Binding-site contacts:
Ligand atom C3 contacts residue ASN305 of chain 1.C at 3.8 Å.
Ligand atom O7 contacts residue GLN554 of chain 1.C at 3.9 Å.
Ligand atom O4 contacts residue LEU556 of chain 1.C at 4.0 Å.
Ligand atom C3 contacts residue GLN554 of chain 1.C at 3.8 Å.
Ligand atom C5 contacts residue ASN305 of chain 1.C at 3.7 Å.
Ligand atom C5 contacts residue PRO553 of chain 1.C at 3.9 Å (hydrophobic).
Ligand atom O6 contacts residue PRO553 of chain 1.C at 3.1 Å (h-bond).
Ligand atom C4 contacts residue GLN554 of chain 1.C at 3.5 Å.
Ligand atom C7 contacts residue ASN305 of chain 1.C at 3.4 Å.
Ligand atom C6 contacts residue PRO553 of chain 1.C at 3.2 Å (hydrophobic).
Ligand atom O5 contacts residue ASN305 of chain 1.C at 2.4 Å (h-bond).
Ligand atom C1 contacts residue ASN305 of chain 1.C at 1.4 Å.
Ligand atom N2 contacts residue ASN305 of chain 1.C at 2.9 Å (h-bond).
Ligand atom C4 contacts residue PRO553 of chain 1.C at 4.2 Å (hydrophobic).
Ligand atom C2 contacts residue ASN305 of chain 1.C at 2.4 Å.
Ligand atom O5 contacts residue PRO553 of chain 1.C at 3.6 Å (h-bond).
Ligand atom O4 contacts residue GLN554 of chain 1.C at 4.2 Å.
Ligand atom O7 contacts residue ASN305 of chain 1.C at 3.6 Å.
Ligand atom C2 contacts residue GLN554 of chain 1.C at 4.0 Å.
Ligand atom C4 contacts residue ASN305 of chain 1.C at 4.2 Å.
Ligand atom O3 contacts residue GLN554 of chain 1.C at 3.3 Å (h-bond).
Ligand atom O6 contacts residue LEU556 of chain 1.C at 3.9 Å.
Ligand atom O5 contacts residue GLN554 of chain 1.C at 4.2 Å.

This protein binds this small molecule.
Small molecule (SMILES): CC(=O)N[C@@H]1[C@@H](O)[C@H](O)[C@@H](CO)O[C@H]1O

Sequence of chain 1.C:
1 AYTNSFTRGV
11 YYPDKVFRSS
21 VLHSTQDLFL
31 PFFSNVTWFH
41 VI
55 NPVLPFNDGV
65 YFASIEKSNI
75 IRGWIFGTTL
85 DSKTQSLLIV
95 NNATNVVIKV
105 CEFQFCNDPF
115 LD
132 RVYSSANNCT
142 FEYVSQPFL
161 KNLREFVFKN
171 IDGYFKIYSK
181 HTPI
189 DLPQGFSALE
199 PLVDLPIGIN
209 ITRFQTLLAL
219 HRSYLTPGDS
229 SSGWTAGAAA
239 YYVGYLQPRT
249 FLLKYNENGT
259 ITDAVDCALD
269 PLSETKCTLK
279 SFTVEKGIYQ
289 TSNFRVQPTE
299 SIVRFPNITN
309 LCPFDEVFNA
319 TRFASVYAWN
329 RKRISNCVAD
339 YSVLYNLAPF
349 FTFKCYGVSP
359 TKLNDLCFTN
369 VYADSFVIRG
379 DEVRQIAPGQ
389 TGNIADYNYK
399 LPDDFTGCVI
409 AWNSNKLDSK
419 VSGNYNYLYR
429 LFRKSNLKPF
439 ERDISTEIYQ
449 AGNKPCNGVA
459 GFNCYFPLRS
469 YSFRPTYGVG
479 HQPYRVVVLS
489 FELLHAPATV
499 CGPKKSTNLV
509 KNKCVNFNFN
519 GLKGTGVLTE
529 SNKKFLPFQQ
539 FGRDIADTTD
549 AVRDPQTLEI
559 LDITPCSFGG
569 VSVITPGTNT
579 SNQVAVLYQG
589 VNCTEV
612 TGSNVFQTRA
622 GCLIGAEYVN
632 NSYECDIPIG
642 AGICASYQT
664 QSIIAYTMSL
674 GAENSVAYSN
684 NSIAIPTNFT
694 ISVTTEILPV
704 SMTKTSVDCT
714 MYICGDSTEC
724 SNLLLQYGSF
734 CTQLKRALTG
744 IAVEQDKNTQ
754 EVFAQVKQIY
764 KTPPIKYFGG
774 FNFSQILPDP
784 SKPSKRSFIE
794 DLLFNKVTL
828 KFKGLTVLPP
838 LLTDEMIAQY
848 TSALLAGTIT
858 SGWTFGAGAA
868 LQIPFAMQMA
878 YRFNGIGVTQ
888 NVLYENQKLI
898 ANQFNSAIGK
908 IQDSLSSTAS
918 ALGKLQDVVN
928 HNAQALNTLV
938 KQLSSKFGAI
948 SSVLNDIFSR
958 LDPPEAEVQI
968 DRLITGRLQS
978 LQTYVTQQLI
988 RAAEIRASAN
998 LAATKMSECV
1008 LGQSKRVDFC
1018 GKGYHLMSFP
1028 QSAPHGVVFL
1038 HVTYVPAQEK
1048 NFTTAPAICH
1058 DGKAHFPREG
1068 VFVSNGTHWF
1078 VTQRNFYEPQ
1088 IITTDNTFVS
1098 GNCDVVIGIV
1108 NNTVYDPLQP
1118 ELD